Sequence of chain 1.A:
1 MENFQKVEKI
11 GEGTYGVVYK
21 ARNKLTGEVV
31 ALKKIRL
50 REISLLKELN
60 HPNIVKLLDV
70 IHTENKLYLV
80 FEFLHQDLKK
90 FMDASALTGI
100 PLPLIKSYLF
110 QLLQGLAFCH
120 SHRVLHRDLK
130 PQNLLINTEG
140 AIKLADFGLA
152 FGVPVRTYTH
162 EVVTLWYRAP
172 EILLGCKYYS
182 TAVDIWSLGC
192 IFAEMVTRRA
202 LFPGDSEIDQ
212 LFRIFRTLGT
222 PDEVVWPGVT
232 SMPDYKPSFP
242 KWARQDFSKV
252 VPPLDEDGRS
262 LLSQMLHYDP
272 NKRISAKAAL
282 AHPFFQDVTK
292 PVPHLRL

Binding-site contacts:
Ligand atom C12 contacts residue ALA31 of chain 1.A at 3.4 Å (hydrophobic).
Ligand atom O29 contacts residue GLN85 of chain 1.A at 3.4 Å.
Ligand atom C20 contacts residue ASP145 of chain 1.A at 3.4 Å.
Ligand atom F24 contacts residue PHE80 of chain 1.A at 3.4 Å.
Ligand atom N7 contacts residue LEU83 of chain 1.A at 2.8 Å (h-bond).
Ligand atom C3 contacts residue LEU83 of chain 1.A at 3.5 Å (hydrophobic).
Ligand atom N13 contacts residue LEU134 of chain 1.A at 3.6 Å.
Ligand atom C2 contacts residue HIS84 of chain 1.A at 3.6 Å.
Ligand atom N26 contacts residue ALA31 of chain 1.A at 3.5 Å.
Ligand atom N26 contacts residue VAL64 of chain 1.A at 3.7 Å.
Ligand atom C18 contacts residue VAL18 of chain 1.A at 3.5 Å (hydrophobic).
Ligand atom N1 contacts residue HIS84 of chain 1.A at 3.3 Å (h-bond).
Ligand atom C6 contacts residue ASP86 of chain 1.A at 3.5 Å.
Ligand atom C19 contacts residue ASP145 of chain 1.A at 3.4 Å.
Ligand atom N26 contacts residue LEU134 of chain 1.A at 3.6 Å.
Ligand atom O29 contacts residue ASP86 of chain 1.A at 3.0 Å (salt-bridge).
Ligand atom C11 contacts residue ALA31 of chain 1.A at 3.7 Å (hydrophobic).
Ligand atom O22 contacts residue ALA144 of chain 1.A at 3.5 Å.
Ligand atom N26 contacts residue GLU81 of chain 1.A at 2.7 Å (salt-bridge).
Ligand atom C23 contacts residue GLN131 of chain 1.A at 3.0 Å.
Ligand atom N13 contacts residue ALA31 of chain 1.A at 3.8 Å.
Ligand atom C23 contacts residue ASN132 of chain 1.A at 3.5 Å.
Ligand atom C5 contacts residue LEU83 of chain 1.A at 3.8 Å (hydrophobic).
Ligand atom O29 contacts residue LYS89 of chain 1.A at 3.2 Å.
Ligand atom N13 contacts residue LEU83 of chain 1.A at 3.7 Å.
Ligand atom C5 contacts residue LEU134 of chain 1.A at 3.8 Å (hydrophobic).
Ligand atom F25 contacts residue VAL18 of chain 1.A at 3.3 Å.
Ligand atom S27 contacts residue LYS89 of chain 1.A at 3.8 Å.
Ligand atom F24 contacts residue VAL18 of chain 1.A at 3.6 Å.
Ligand atom C4 contacts residue LEU83 of chain 1.A at 3.5 Å (hydrophobic).
Ligand atom N7 contacts residue PHE82 of chain 1.A at 3.5 Å.
Ligand atom C12 contacts residue LEU134 of chain 1.A at 3.4 Å (hydrophobic).
Ligand atom O15 contacts residue PHE80 of chain 1.A at 3.5 Å.
Ligand atom O30 contacts residue LYS89 of chain 1.A at 3.2 Å (salt-bridge).
Ligand atom F24 contacts residue LYS33 of chain 1.A at 3.7 Å.
Ligand atom N1 contacts residue GLN85 of chain 1.A at 3.6 Å.
Ligand atom O30 contacts residue HIS84 of chain 1.A at 3.5 Å (h-bond).
Ligand atom C3 contacts residue HIS84 of chain 1.A at 3.8 Å.
Ligand atom F25 contacts residue LYS33 of chain 1.A at 2.9 Å.
Ligand atom C8 contacts residue LEU83 of chain 1.A at 3.7 Å (hydrophobic).

A small-molecule ligand and the protein it binds are described below.
Small molecule (SMILES): COc1ccc(F)c(F)c1C(=O)c1cnc(NC2CCN(S(C)(=O)=O)CC2)nc1N